The small molecule below binds the protein below.
Small molecule (SMILES): CC(=O)N[C@@H]1[C@@H](O)[C@H](O)[C@@H](CO)O[C@H]1O

Binding-site contacts:
Ligand atom C5 contacts residue TYR92 of chain 1.B at 3.5 Å (hydrophobic).
Ligand atom C4 contacts residue ASN147 of chain 1.B at 4.2 Å.
Ligand atom C6 contacts residue TYR92 of chain 1.B at 3.5 Å (hydrophobic).
Ligand atom N2 contacts residue ASN147 of chain 1.B at 2.9 Å (h-bond).
Ligand atom C7 contacts residue CYS93 of chain 1.B at 3.9 Å (hydrophobic).
Ligand atom O3 contacts residue CYS93 of chain 1.B at 4.3 Å.
Ligand atom C8 contacts residue THR146 of chain 1.B at 4.1 Å.
Ligand atom C1 contacts residue ASN147 of chain 1.B at 1.4 Å.
Ligand atom C5 contacts residue ASN147 of chain 1.B at 3.5 Å.
Ligand atom C2 contacts residue CYS93 of chain 1.B at 3.5 Å (hydrophobic).
Ligand atom O6 contacts residue ARG84 of chain 1.B at 4.5 Å.
Ligand atom C3 contacts residue PRO95 of chain 1.B at 4.2 Å (hydrophobic).
Ligand atom N2 contacts residue CYS93 of chain 1.B at 2.9 Å (h-bond).
Ligand atom C3 contacts residue CYS93 of chain 1.B at 3.6 Å (hydrophobic).
Ligand atom C8 contacts residue ASN147 of chain 1.B at 4.3 Å.
Ligand atom C3 contacts residue ASN147 of chain 1.B at 3.8 Å.
Ligand atom C8 contacts residue CYS145 of chain 1.B at 3.6 Å (hydrophobic).
Ligand atom C8 contacts residue CYS93 of chain 1.B at 4.1 Å (hydrophobic).
Ligand atom C1 contacts residue CYS93 of chain 1.B at 3.6 Å (hydrophobic).
Ligand atom C1 contacts residue TYR92 of chain 1.B at 3.9 Å (hydrophobic).
Ligand atom O6 contacts residue TYR92 of chain 1.B at 2.6 Å (h-bond).
Ligand atom O3 contacts residue PRO95 of chain 1.B at 3.7 Å.
Ligand atom O7 contacts residue ASN147 of chain 1.B at 3.7 Å.
Ligand atom O5 contacts residue ASN147 of chain 1.B at 2.2 Å (h-bond).
Ligand atom C2 contacts residue ASN147 of chain 1.B at 2.5 Å.
Ligand atom O5 contacts residue TYR92 of chain 1.B at 3.8 Å.
Ligand atom C7 contacts residue ASN147 of chain 1.B at 3.5 Å.

Sequence of chain 1.B:
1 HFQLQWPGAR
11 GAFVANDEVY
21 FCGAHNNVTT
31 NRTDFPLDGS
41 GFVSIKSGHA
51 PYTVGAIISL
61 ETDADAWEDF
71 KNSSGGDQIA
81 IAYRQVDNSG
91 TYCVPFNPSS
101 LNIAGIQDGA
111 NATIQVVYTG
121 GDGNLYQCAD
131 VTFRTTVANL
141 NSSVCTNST